Sequence of chain 1.A:
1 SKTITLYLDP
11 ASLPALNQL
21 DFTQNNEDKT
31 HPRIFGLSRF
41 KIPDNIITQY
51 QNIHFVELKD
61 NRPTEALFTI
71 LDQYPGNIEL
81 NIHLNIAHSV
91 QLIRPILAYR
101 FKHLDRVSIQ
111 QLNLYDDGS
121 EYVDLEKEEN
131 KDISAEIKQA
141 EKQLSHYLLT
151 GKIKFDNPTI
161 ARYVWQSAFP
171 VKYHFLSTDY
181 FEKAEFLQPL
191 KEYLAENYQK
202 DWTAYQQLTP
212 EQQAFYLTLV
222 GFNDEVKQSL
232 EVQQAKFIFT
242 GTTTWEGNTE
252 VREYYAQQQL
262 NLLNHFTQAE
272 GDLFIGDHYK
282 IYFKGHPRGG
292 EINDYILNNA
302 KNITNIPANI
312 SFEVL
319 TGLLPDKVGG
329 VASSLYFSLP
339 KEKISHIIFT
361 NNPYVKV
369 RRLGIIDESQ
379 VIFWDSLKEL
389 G

Binding-site contacts:
Ligand atom C4 contacts residue HIS287 of chain 1.A at 3.6 Å.
Ligand atom C5' contacts residue LEU13 of chain 1.A at 3.5 Å (hydrophobic).
Ligand atom O3A contacts residue SER331 of chain 1.A at 3.6 Å.
Ligand atom O4A contacts residue MSE120 of chain 1.A at 3.1 Å (h-bond).
Ligand atom F3A contacts residue GAL2 of chain 1.B at 3.1 Å.
Ligand atom O2' contacts residue SER312 of chain 1.A at 2.7 Å (h-bond).
Ligand atom C5A contacts residue SER119 of chain 1.A at 3.6 Å.
Ligand atom O4A contacts residue SER119 of chain 1.A at 3.3 Å (h-bond).
Ligand atom OAA contacts residue ARG39 of chain 1.A at 3.1 Å (salt-bridge).
Ligand atom N4 contacts residue LYS285 of chain 1.A at 3.0 Å (salt-bridge).
Ligand atom OAA contacts residue HIS287 of chain 1.A at 3.1 Å (h-bond).
Ligand atom N3 contacts residue LYS285 of chain 1.A at 3.2 Å (salt-bridge).
Ligand atom O1A contacts residue SER332 of chain 1.A at 3.5 Å (h-bond).
Ligand atom N5A contacts residue SER119 of chain 1.A at 2.9 Å (h-bond).
Ligand atom C2' contacts residue GLU314 of chain 1.A at 3.4 Å.
Ligand atom O2 contacts residue SER312 of chain 1.A at 3.5 Å.
Ligand atom N4 contacts residue HIS287 of chain 1.A at 3.5 Å (h-bond).
Ligand atom O9A contacts residue THR244 of chain 1.A at 3.5 Å (h-bond).
Ligand atom O4' contacts residue SER12 of chain 1.A at 3.5 Å (h-bond).
Ligand atom C4' contacts residue LEU13 of chain 1.A at 3.6 Å (hydrophobic).
Ligand atom C6 contacts residue PRO288 of chain 1.A at 3.5 Å (hydrophobic).
Ligand atom C2 contacts residue LYS285 of chain 1.A at 3.5 Å.
Ligand atom O3A contacts residue SER332 of chain 1.A at 2.6 Å (h-bond).
Ligand atom O4A contacts residue ASP117 of chain 1.A at 2.8 Å (salt-bridge).
Ligand atom F3A contacts residue ASP117 of chain 1.A at 3.3 Å.
Ligand atom O4A contacts residue GLY118 of chain 1.A at 3.5 Å.
Ligand atom N4 contacts residue GLY242 of chain 1.A at 2.9 Å (h-bond).
Ligand atom N5A contacts residue MSE120 of chain 1.A at 3.6 Å (h-bond).
Ligand atom O2 contacts residue ILE311 of chain 1.A at 3.5 Å (h-bond).
Ligand atom OAA contacts residue TRP246 of chain 1.A at 3.5 Å.
Ligand atom OBA contacts residue ARG39 of chain 1.A at 3.1 Å (salt-bridge).
Ligand atom O3' contacts residue GLU314 of chain 1.A at 2.9 Å (salt-bridge).
Ligand atom PA contacts residue SER332 of chain 1.A at 3.5 Å.
Ligand atom O2' contacts residue GLU314 of chain 1.A at 3.0 Å (salt-bridge).
Ligand atom O5' contacts residue SER332 of chain 1.A at 3.4 Å.
Ligand atom O2 contacts residue PHE313 of chain 1.A at 2.9 Å (h-bond).
Ligand atom O2A contacts residue HIS287 of chain 1.A at 3.5 Å.
Ligand atom O2 contacts residue LYS285 of chain 1.A at 3.2 Å (salt-bridge).
Ligand atom C5' contacts residue SER332 of chain 1.A at 3.4 Å.
Ligand atom O3' contacts residue LEU333 of chain 1.A at 3.3 Å (h-bond).

This small molecule binds to this protein.
Small molecule (SMILES): CC(=O)N[C@@H]1[C@@H](O)[C@@H](F)C(O[P](=O)(O)OC[C@H]2O[C@@H](n3ccc(N)nc3=O)[C@H](O)[C@@H]2O)(C(=O)O)O[C@H]1[C@H](O)[C@H](O)CO